A small-molecule ligand and the protein it binds are described below.
Small molecule (SMILES): COCC(CCO[C@H]1CC[C@@]2(C)C(=CC[C@H]3[C@@H]4C[C@@H]5O[C@]6(CC[C@@H](C)CO6)[C@@H](C)[C@@H]5[C@@]4(C)CC[C@@H]32)C1)COC

Sequence of chain 1.A:
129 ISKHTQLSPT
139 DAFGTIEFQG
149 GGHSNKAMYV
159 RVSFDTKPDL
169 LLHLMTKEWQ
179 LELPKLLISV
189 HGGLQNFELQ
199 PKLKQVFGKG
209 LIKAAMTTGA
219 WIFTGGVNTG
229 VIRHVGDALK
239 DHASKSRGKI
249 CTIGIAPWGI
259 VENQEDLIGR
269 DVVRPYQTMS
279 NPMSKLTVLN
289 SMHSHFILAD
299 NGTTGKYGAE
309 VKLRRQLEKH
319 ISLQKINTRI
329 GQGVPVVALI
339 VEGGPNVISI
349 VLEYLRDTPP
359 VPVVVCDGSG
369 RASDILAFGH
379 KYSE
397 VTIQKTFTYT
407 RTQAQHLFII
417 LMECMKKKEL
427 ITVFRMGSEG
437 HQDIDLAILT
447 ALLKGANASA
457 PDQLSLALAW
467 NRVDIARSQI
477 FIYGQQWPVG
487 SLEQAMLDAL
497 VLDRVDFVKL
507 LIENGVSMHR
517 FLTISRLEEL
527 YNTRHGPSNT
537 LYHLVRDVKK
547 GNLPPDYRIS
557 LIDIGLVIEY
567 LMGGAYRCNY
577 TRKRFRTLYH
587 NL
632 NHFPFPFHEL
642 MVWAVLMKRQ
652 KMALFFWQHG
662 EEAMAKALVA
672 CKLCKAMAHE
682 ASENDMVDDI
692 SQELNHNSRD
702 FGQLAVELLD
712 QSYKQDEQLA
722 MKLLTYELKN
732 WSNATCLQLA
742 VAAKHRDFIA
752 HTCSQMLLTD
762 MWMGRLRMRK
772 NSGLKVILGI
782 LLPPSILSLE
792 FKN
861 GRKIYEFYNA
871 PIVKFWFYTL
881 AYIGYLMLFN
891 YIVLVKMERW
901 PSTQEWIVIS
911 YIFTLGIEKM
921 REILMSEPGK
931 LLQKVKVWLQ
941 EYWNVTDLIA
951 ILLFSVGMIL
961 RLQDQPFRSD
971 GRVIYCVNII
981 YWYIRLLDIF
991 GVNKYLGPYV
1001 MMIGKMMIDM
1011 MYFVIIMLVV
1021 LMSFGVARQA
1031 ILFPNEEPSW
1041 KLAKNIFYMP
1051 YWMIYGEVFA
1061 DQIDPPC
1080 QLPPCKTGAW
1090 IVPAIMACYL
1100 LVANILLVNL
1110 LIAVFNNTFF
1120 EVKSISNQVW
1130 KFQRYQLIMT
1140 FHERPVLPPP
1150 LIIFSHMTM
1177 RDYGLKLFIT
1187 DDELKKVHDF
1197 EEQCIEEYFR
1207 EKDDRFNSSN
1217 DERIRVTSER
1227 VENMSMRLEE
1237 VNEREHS

Sequence of chain 1.C:
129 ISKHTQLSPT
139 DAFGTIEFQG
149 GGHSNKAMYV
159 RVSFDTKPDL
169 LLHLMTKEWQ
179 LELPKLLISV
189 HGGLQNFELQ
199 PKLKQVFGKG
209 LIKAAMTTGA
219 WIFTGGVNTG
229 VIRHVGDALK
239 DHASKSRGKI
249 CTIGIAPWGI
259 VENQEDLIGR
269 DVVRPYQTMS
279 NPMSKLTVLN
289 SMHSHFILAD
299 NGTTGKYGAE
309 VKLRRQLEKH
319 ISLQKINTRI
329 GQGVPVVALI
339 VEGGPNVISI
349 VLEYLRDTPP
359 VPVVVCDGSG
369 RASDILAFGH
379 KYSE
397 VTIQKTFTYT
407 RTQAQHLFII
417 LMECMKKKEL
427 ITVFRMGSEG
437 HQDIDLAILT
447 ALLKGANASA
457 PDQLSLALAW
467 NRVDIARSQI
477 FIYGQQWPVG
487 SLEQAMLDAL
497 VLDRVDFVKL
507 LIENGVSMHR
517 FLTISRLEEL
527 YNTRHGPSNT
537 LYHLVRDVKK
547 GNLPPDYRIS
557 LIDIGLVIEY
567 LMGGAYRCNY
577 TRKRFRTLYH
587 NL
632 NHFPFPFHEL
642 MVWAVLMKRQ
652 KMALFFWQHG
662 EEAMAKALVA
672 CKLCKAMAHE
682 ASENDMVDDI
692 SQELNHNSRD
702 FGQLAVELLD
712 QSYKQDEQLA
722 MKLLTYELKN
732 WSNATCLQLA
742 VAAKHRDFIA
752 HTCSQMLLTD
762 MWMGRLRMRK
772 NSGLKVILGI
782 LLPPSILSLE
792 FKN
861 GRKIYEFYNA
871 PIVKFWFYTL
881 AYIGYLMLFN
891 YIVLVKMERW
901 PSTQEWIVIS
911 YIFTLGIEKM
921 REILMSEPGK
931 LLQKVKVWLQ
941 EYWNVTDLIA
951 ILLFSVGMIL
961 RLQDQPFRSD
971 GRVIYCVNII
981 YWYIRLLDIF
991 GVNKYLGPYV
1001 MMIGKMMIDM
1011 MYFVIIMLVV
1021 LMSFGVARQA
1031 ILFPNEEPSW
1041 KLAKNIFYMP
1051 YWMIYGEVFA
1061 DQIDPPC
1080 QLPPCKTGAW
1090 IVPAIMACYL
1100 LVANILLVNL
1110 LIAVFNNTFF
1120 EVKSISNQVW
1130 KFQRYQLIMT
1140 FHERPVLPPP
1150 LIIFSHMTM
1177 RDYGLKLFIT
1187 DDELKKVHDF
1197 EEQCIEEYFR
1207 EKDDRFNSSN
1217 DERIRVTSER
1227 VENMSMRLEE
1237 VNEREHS

Binding-site contacts:
Ligand atom C14 contacts residue SER1039 of chain 1.A at 3.0 Å.
Ligand atom C79 contacts residue ASN890 of chain 1.C at 3.8 Å.
Ligand atom C10 contacts residue TYR891 of chain 1.C at 4.5 Å (hydrophobic).
Ligand atom C26 contacts residue SER1039 of chain 1.A at 3.8 Å.
Ligand atom C16 contacts residue SER1039 of chain 1.A at 4.1 Å.
Ligand atom C17 contacts residue PRO1038 of chain 1.A at 3.8 Å (hydrophobic).
Ligand atom C13 contacts residue TRP1040 of chain 1.A at 4.4 Å (hydrophobic).
Ligand atom C15 contacts residue ALA1043 of chain 1.A at 4.4 Å (hydrophobic).
Ligand atom C18 contacts residue PRO1038 of chain 1.A at 3.9 Å (hydrophobic).
Ligand atom O80 contacts residue MET887 of chain 1.C at 4.4 Å.
Ligand atom C15 contacts residue LEU1042 of chain 1.A at 4.4 Å (hydrophobic).
Ligand atom C24 contacts residue PRO1038 of chain 1.A at 4.2 Å (hydrophobic).
Ligand atom C09 contacts residue TYR891 of chain 1.C at 4.4 Å (hydrophobic).
Ligand atom C75 contacts residue MET887 of chain 1.C at 3.5 Å (hydrophobic).
Ligand atom C13 contacts residue SER1039 of chain 1.A at 3.9 Å.
Ligand atom C19 contacts residue TYR891 of chain 1.C at 3.5 Å (hydrophobic).
Ligand atom C18 contacts residue TYR891 of chain 1.C at 4.2 Å (hydrophobic).
Ligand atom C14 contacts residue TRP1040 of chain 1.A at 4.1 Å (hydrophobic).
Ligand atom C79 contacts residue TYR983 of chain 1.C at 4.2 Å (hydrophobic).
Ligand atom C22 contacts residue TRP1040 of chain 1.A at 3.9 Å (hydrophobic).
Ligand atom C24 contacts residue SER1039 of chain 1.A at 4.1 Å.
Ligand atom C77 contacts residue MET1022 of chain 1.A at 4.3 Å (hydrophobic).
Ligand atom O20 contacts residue PRO1038 of chain 1.A at 4.2 Å.
Ligand atom C05 contacts residue ALA1043 of chain 1.A at 4.2 Å (hydrophobic).
Ligand atom C79 contacts residue MET887 of chain 1.C at 4.2 Å (hydrophobic).
Ligand atom C16 contacts residue TRP1040 of chain 1.A at 4.0 Å (hydrophobic).
Ligand atom C08 contacts residue TYR891 of chain 1.C at 4.3 Å (hydrophobic).
Ligand atom C21 contacts residue PRO1038 of chain 1.A at 3.6 Å (hydrophobic).
Ligand atom O80 contacts residue ASN890 of chain 1.C at 4.3 Å.
Ligand atom O25 contacts residue PRO1038 of chain 1.A at 4.4 Å.
Ligand atom C24 contacts residue TRP1040 of chain 1.A at 3.9 Å (hydrophobic).
Ligand atom C17 contacts residue SER1039 of chain 1.A at 4.1 Å.
Ligand atom C23 contacts residue PRO1038 of chain 1.A at 4.2 Å (hydrophobic).
Ligand atom C15 contacts residue SER1039 of chain 1.A at 3.9 Å.
Ligand atom C21 contacts residue SER1039 of chain 1.A at 4.1 Å.